Binding-site contacts:
Ligand atom O5 contacts residue ASN788 of chain 1.I at 2.3 Å (h-bond).
Ligand atom C2 contacts residue ASN788 of chain 1.I at 2.5 Å.
Ligand atom O6 contacts residue GLN791 of chain 1.I at 3.7 Å.
Ligand atom C5 contacts residue ASN788 of chain 1.I at 3.6 Å.
Ligand atom C5 contacts residue SER790 of chain 1.I at 4.2 Å.
Ligand atom O5 contacts residue SER790 of chain 1.I at 4.2 Å.
Ligand atom C3 contacts residue ASN788 of chain 1.I at 3.8 Å.
Ligand atom C7 contacts residue ASN788 of chain 1.I at 3.5 Å.
Ligand atom O7 contacts residue ASN788 of chain 1.I at 3.6 Å.
Ligand atom C1 contacts residue SER790 of chain 1.I at 4.0 Å.
Ligand atom C6 contacts residue GLN791 of chain 1.I at 3.5 Å.
Ligand atom N2 contacts residue ASN788 of chain 1.I at 2.9 Å (h-bond).
Ligand atom C4 contacts residue ASN788 of chain 1.I at 4.2 Å.
Ligand atom C1 contacts residue ASN788 of chain 1.I at 1.4 Å.

This small molecule binds to this protein.
Small molecule (SMILES): CC(=O)N[C@H]1[C@H](O[C@H]2[C@H](O)[C@@H](NC(C)=O)CO[C@@H]2CO)O[C@H](CO)[C@@H](O)[C@@H]1O

Sequence of chain 1.I:
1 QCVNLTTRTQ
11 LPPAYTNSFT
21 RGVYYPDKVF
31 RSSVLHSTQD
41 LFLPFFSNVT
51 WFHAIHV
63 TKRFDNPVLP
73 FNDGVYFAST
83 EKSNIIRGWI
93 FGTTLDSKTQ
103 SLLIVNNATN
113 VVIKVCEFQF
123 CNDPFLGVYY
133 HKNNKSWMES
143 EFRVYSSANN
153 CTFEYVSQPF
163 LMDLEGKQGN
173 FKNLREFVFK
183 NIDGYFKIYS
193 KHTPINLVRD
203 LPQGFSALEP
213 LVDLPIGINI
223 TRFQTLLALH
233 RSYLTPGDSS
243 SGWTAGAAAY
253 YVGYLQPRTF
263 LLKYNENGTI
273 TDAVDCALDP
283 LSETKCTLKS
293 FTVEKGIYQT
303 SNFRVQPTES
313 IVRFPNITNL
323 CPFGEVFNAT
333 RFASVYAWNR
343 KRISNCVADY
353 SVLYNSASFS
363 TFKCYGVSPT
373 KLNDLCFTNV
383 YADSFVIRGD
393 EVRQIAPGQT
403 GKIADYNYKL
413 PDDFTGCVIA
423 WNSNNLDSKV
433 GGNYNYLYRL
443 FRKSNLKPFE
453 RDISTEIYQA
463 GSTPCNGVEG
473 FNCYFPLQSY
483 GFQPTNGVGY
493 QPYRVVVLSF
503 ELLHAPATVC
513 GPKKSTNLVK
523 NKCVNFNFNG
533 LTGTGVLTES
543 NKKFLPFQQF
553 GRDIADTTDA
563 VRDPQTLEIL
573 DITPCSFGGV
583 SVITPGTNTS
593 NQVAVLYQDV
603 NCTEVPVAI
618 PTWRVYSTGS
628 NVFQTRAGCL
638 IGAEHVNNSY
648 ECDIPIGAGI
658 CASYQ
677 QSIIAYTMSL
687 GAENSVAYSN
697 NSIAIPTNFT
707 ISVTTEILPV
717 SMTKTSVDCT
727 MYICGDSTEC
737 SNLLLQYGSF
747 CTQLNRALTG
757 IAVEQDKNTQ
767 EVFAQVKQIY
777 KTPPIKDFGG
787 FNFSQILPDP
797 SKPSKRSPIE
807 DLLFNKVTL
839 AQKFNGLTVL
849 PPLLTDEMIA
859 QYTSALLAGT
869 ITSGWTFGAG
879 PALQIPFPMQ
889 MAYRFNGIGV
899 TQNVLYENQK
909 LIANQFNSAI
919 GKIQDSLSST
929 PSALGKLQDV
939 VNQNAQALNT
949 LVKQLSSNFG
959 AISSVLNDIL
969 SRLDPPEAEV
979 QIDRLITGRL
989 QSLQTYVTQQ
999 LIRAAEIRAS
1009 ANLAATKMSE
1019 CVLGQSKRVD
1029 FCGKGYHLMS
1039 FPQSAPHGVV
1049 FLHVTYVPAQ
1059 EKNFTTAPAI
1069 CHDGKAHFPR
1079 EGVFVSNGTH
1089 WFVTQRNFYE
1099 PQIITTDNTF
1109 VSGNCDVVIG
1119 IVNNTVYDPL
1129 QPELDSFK